Sequence of chain 1.A:
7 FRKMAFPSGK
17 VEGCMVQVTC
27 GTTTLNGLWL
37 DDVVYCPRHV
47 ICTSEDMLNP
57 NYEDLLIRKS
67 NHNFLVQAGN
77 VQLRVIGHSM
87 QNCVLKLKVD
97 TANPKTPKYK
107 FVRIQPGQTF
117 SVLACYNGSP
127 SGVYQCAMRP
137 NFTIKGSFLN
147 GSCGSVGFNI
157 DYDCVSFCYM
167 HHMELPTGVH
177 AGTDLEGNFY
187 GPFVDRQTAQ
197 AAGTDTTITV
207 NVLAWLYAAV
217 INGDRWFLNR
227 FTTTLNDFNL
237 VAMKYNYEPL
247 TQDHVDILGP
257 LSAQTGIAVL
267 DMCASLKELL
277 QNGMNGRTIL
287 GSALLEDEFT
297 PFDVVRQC

A small-molecule ligand and the protein it binds are described below.
Small molecule (SMILES): CC(C)C[C@H](NC(=O)OC1CC2(C1)CN(C(=O)C(C)C)C2)C(=O)N[C@@H](C[C@@H]1CCNC1=O)[C@H](O)S(=O)(=O)O

Binding-site contacts:
Ligand atom N15 contacts residue FIK1 of chain 1.C at 0.2 Å (h-bond).
Ligand atom N15 contacts residue GLU170 of chain 1.A at 3.0 Å (salt-bridge).
Ligand atom O22 contacts residue FIK1 of chain 1.C at 0.9 Å (h-bond).
Ligand atom C08 contacts residue FIK1 of chain 1.C at 0.1 Å.
Ligand atom C23 contacts residue FIK1 of chain 1.C at 0.4 Å.
Ligand atom C24 contacts residue FIK1 of chain 1.C at 0.8 Å.
Ligand atom C06 contacts residue FIK1 of chain 1.C at 0.1 Å.
Ligand atom C16 contacts residue FIK1 of chain 1.C at 0.2 Å.
Ligand atom C02 contacts residue FIK1 of chain 1.C at 0.5 Å.
Ligand atom C23 contacts residue GLU170 of chain 1.A at 3.1 Å.
Ligand atom C11 contacts residue CYS149 of chain 1.A at 2.7 Å (hydrophobic).
Ligand atom N27 contacts residue FIK1 of chain 1.C at 2.4 Å.
Ligand atom O01 contacts residue GLU170 of chain 1.A at 2.9 Å (salt-bridge).
Ligand atom C33 contacts residue FIK1 of chain 1.C at 1.2 Å.
Ligand atom C34 contacts residue FIK1 of chain 1.C at 0.4 Å.
Ligand atom C05 contacts residue FIK1 of chain 1.C at 0.2 Å.
Ligand atom C04 contacts residue FIK1 of chain 1.C at 0.2 Å.
Ligand atom N10 contacts residue FIK1 of chain 1.C at 0.1 Å (h-bond).
Ligand atom C26 contacts residue FIK1 of chain 1.C at 2.1 Å.
Ligand atom O01 contacts residue FIK1 of chain 1.C at 0.4 Å (h-bond).
Ligand atom N03 contacts residue GLN193 of chain 1.A at 3.0 Å (h-bond).
Ligand atom C12 contacts residue FIK1 of chain 1.C at 0.1 Å.
Ligand atom C11 contacts residue FIK1 of chain 1.C at 0.1 Å.
Ligand atom C14 contacts residue FIK1 of chain 1.C at 0.1 Å.
Ligand atom O18 contacts residue FIK1 of chain 1.C at 0.1 Å (h-bond).
Ligand atom O20 contacts residue CYS149 of chain 1.A at 2.6 Å (h-bond).
Ligand atom C13 contacts residue FIK1 of chain 1.C at 0.1 Å.
Ligand atom O20 contacts residue HIS45 of chain 1.A at 2.9 Å (h-bond).
Ligand atom N10 contacts residue HIS168 of chain 1.A at 2.9 Å (h-bond).
Ligand atom C09 contacts residue FIK1 of chain 1.C at 0.2 Å.
Ligand atom N10 contacts residue CYS149 of chain 1.A at 3.0 Å (h-bond).
Ligand atom C19 contacts residue CYS149 of chain 1.A at 1.8 Å (hydrophobic).
Ligand atom C19 contacts residue FIK1 of chain 1.C at 0.1 Å.
Ligand atom C07 contacts residue FIK1 of chain 1.C at 0.2 Å.
Ligand atom O20 contacts residue FIK1 of chain 1.C at 1.4 Å.
Ligand atom N03 contacts residue FIK1 of chain 1.C at 0.4 Å (h-bond).
Ligand atom O21 contacts residue FIK1 of chain 1.C at 0.5 Å (h-bond).
Ligand atom C17 contacts residue FIK1 of chain 1.C at 0.1 Å.
Ligand atom C25 contacts residue FIK1 of chain 1.C at 0.9 Å.
Ligand atom O18 contacts residue HIS167 of chain 1.A at 2.8 Å (h-bond).